Sequence of chain 1.BA:
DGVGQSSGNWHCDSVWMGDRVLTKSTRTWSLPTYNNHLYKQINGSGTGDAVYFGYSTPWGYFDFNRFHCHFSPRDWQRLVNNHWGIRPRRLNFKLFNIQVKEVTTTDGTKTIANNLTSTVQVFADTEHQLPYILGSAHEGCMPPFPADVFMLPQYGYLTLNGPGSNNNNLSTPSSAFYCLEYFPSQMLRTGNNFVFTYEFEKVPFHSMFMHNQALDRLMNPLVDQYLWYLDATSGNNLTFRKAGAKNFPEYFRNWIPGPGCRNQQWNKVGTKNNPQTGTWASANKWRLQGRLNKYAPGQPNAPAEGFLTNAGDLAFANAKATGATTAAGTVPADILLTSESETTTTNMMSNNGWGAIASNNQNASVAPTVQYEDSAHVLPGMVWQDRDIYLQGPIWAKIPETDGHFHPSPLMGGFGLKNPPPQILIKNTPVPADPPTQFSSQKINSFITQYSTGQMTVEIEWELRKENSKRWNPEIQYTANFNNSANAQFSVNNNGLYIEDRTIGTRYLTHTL

Sequence of chain 1.M:
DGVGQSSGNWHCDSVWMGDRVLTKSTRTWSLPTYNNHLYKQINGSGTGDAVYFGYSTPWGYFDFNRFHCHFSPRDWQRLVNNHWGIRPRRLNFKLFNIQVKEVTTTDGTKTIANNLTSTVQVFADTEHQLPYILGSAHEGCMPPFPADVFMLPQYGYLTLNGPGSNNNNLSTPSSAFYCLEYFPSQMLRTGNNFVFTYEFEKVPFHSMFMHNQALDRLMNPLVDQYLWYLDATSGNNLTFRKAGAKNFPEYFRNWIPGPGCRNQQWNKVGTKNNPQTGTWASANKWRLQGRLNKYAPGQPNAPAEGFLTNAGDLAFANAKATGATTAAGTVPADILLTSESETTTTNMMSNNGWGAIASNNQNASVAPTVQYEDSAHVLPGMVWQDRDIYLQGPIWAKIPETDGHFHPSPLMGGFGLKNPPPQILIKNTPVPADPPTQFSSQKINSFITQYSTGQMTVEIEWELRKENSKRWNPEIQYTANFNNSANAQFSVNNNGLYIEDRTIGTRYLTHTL

The protein below binds the small molecule below.
Small molecule (SMILES): Nc1ncnc2c1ncn2[C@H]1C[C@H](O)[C@@H](COP(=O)(O)O)O1

Binding-site contacts:
Ligand atom N6 contacts residue PHE415 of chain 1.BA at 4.4 Å.
Ligand atom C5 contacts residue SER409 of chain 1.BA at 3.7 Å.
Ligand atom O2P contacts residue HIS407 of chain 1.BA at 4.1 Å.
Ligand atom O2P contacts residue ASP403 of chain 1.M at 3.9 Å.
Ligand atom N6 contacts residue GLY414 of chain 1.BA at 4.4 Å.
Ligand atom C2' contacts residue HIS407 of chain 1.BA at 4.0 Å.
Ligand atom C1' contacts residue PRO408 of chain 1.BA at 3.9 Å (hydrophobic).
Ligand atom C2 contacts residue PRO408 of chain 1.BA at 4.0 Å (hydrophobic).
Ligand atom O1P contacts residue HIS405 of chain 1.M at 3.9 Å.
Ligand atom C6 contacts residue SER409 of chain 1.BA at 3.8 Å.
Ligand atom N6 contacts residue GLY416 of chain 1.BA at 3.7 Å.
Ligand atom N6 contacts residue PRO408 of chain 1.BA at 4.0 Å.
Ligand atom C5 contacts residue PRO204 of chain 1.BA at 4.1 Å (hydrophobic).
Ligand atom N1 contacts residue PRO408 of chain 1.BA at 3.8 Å.
Ligand atom C8 contacts residue HIS407 of chain 1.BA at 3.4 Å.
Ligand atom C2 contacts residue GLY416 of chain 1.BA at 3.6 Å.
Ligand atom C2 contacts residue ILE399 of chain 1.BA at 4.3 Å (hydrophobic).
Ligand atom O2P contacts residue GLY404 of chain 1.M at 4.2 Å.
Ligand atom N6 contacts residue PRO204 of chain 1.BA at 4.4 Å.
Ligand atom N7 contacts residue HIS407 of chain 1.BA at 3.8 Å.
Ligand atom N9 contacts residue PRO408 of chain 1.BA at 3.8 Å.
Ligand atom C5 contacts residue PRO408 of chain 1.BA at 4.2 Å (hydrophobic).
Ligand atom C2' contacts residue PRO408 of chain 1.BA at 4.3 Å (hydrophobic).
Ligand atom C6 contacts residue PRO408 of chain 1.BA at 3.8 Å (hydrophobic).
Ligand atom N6 contacts residue SER409 of chain 1.BA at 3.3 Å (h-bond).
Ligand atom C8 contacts residue SER409 of chain 1.BA at 4.2 Å.
Ligand atom N3 contacts residue PRO408 of chain 1.BA at 3.6 Å.
Ligand atom N7 contacts residue SER409 of chain 1.BA at 3.2 Å (h-bond).
Ligand atom C4 contacts residue PRO408 of chain 1.BA at 3.9 Å (hydrophobic).
Ligand atom N7 contacts residue PRO204 of chain 1.BA at 4.1 Å.
Ligand atom C6 contacts residue PRO204 of chain 1.BA at 4.3 Å (hydrophobic).
Ligand atom C8 contacts residue PRO408 of chain 1.BA at 4.4 Å (hydrophobic).
Ligand atom N1 contacts residue GLY416 of chain 1.BA at 3.1 Å (h-bond).
Ligand atom N9 contacts residue HIS407 of chain 1.BA at 4.4 Å.
Ligand atom C6 contacts residue GLY416 of chain 1.BA at 4.2 Å.